This protein binds this small molecule.
Small molecule (SMILES): CC(=O)N[C@H]1[C@H](O[C@H]2[C@H](O)[C@@H](NC(C)=O)CO[C@@H]2CO)O[C@H](CO)[C@@H](O[C@@H]2O[C@H](CO)[C@@H](O)[C@H](O)[C@@H]2O)[C@@H]1O

Sequence of chain 1.C:
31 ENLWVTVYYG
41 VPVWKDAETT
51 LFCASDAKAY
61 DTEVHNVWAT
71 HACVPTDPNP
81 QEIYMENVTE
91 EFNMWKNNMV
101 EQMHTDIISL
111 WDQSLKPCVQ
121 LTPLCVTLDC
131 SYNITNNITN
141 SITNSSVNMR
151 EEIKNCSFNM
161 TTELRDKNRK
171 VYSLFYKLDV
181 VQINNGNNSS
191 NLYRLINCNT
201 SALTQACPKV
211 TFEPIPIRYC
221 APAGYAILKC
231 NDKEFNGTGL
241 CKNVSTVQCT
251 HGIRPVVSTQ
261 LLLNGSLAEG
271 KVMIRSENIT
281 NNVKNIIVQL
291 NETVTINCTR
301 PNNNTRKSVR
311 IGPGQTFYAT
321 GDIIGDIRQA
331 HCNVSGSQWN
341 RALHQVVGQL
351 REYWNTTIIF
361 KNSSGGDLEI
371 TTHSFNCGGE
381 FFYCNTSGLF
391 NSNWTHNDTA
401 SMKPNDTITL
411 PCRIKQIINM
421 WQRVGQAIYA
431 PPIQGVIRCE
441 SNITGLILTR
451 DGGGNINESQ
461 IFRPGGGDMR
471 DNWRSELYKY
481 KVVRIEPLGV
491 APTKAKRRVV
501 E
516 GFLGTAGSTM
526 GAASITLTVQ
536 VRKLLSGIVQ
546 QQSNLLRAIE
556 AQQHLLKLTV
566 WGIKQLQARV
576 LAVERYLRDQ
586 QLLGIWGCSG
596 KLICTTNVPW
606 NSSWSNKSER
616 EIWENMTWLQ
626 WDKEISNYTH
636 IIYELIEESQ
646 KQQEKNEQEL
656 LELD

Binding-site contacts:
Ligand atom N2 contacts residue THR356 of chain 1.C at 3.3 Å (h-bond).
Ligand atom C1 contacts residue THR356 of chain 1.C at 4.1 Å.
Ligand atom N2 contacts residue ASN355 of chain 1.C at 2.9 Å (h-bond).
Ligand atom C8 contacts residue ASN355 of chain 1.C at 4.4 Å.
Ligand atom C7 contacts residue THR356 of chain 1.C at 3.9 Å.
Ligand atom C2 contacts residue ASN355 of chain 1.C at 2.4 Å.
Ligand atom C5 contacts residue ASN355 of chain 1.C at 3.7 Å.
Ligand atom C7 contacts residue ASN355 of chain 1.C at 3.8 Å.
Ligand atom O7 contacts residue HIS396 of chain 1.C at 4.2 Å.
Ligand atom C3 contacts residue ASN355 of chain 1.C at 3.8 Å.
Ligand atom O7 contacts residue THR356 of chain 1.C at 3.7 Å.
Ligand atom O7 contacts residue NAG1 of chain 1.GA at 3.4 Å.
Ligand atom C7 contacts residue NAG1 of chain 1.GA at 3.8 Å.
Ligand atom C2 contacts residue THR356 of chain 1.C at 4.3 Å.
Ligand atom C4 contacts residue ASN355 of chain 1.C at 4.2 Å.
Ligand atom O5 contacts residue ASN355 of chain 1.C at 2.4 Å (h-bond).
Ligand atom C1 contacts residue ASN355 of chain 1.C at 1.4 Å.
Ligand atom N2 contacts residue NAG1 of chain 1.GA at 3.7 Å.